A small-molecule ligand and the protein it binds are described below.
Small molecule (SMILES): NCCSc1nc(NCc2ccc(-n3cccn3)cc2)c2[nH]nc(C3CCC3)c2n1

Sequence of chain 1.A:
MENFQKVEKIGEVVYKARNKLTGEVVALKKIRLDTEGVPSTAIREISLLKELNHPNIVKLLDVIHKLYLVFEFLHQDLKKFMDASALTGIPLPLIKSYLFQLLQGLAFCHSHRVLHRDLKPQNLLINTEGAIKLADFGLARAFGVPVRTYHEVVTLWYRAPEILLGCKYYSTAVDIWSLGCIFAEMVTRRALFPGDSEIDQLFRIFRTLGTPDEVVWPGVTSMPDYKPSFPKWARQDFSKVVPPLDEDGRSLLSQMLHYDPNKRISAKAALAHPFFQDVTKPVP

Binding-site contacts:
Ligand atom N6 contacts residue LEU84 of chain 1.A at 3.2 Å (h-bond).
Ligand atom C13 contacts residue ILE11 of chain 1.A at 3.6 Å (hydrophobic).
Ligand atom N7 contacts residue ALA32 of chain 1.A at 3.4 Å.
Ligand atom C11 contacts residue GLU9 of chain 1.A at 3.5 Å.
Ligand atom N3 contacts residue LEU84 of chain 1.A at 2.8 Å (h-bond).
Ligand atom C14 contacts residue HIS85 of chain 1.A at 3.3 Å.
Ligand atom N6 contacts residue GLU82 of chain 1.A at 3.7 Å.
Ligand atom C1 contacts residue ASP87 of chain 1.A at 3.0 Å.
Ligand atom C19 contacts residue PHE81 of chain 1.A at 3.6 Å (hydrophobic).
Ligand atom C16 contacts residue LEU135 of chain 1.A at 3.7 Å (hydrophobic).
Ligand atom N7 contacts residue LEU135 of chain 1.A at 3.6 Å.
Ligand atom C1 contacts residue GLN132 of chain 1.A at 3.7 Å.
Ligand atom C6 contacts residue HIS85 of chain 1.A at 3.8 Å.
Ligand atom C5 contacts residue GLN86 of chain 1.A at 3.7 Å.
Ligand atom C8 contacts residue ILE11 of chain 1.A at 3.7 Å (hydrophobic).
Ligand atom N1 contacts residue GLN132 of chain 1.A at 2.7 Å (h-bond).
Ligand atom C4 contacts residue LEU135 of chain 1.A at 3.8 Å (hydrophobic).
Ligand atom C18 contacts residue ALA32 of chain 1.A at 3.6 Å (hydrophobic).
Ligand atom N2 contacts residue ILE11 of chain 1.A at 3.5 Å.
Ligand atom N8 contacts residue VAL19 of chain 1.A at 3.7 Å.
Ligand atom C9 contacts residue ILE11 of chain 1.A at 3.5 Å (hydrophobic).
Ligand atom C5 contacts residue LEU84 of chain 1.A at 3.4 Å (hydrophobic).
Ligand atom C18 contacts residue VAL19 of chain 1.A at 3.8 Å (hydrophobic).
Ligand atom N7 contacts residue GLU82 of chain 1.A at 2.8 Å (salt-bridge).
Ligand atom C14 contacts residue PHE83 of chain 1.A at 3.8 Å (hydrophobic).
Ligand atom C16 contacts residue ALA32 of chain 1.A at 3.4 Å (hydrophobic).
Ligand atom C18 contacts residue PHE81 of chain 1.A at 3.7 Å (hydrophobic).
Ligand atom C2 contacts residue ILE11 of chain 1.A at 3.1 Å (hydrophobic).
Ligand atom N1 contacts residue ASP87 of chain 1.A at 3.4 Å (salt-bridge).
Ligand atom C21 contacts residue LEU135 of chain 1.A at 3.7 Å (hydrophobic).
Ligand atom C15 contacts residue LEU135 of chain 1.A at 3.6 Å (hydrophobic).
Ligand atom N4 contacts residue ILE11 of chain 1.A at 3.4 Å.
Ligand atom N6 contacts residue LEU135 of chain 1.A at 3.6 Å.
Ligand atom C14 contacts residue LEU84 of chain 1.A at 3.7 Å (hydrophobic).
Ligand atom N5 contacts residue ILE11 of chain 1.A at 3.6 Å.
Ligand atom C17 contacts residue PHE81 of chain 1.A at 3.6 Å (hydrophobic).
Ligand atom C17 contacts residue ALA32 of chain 1.A at 3.6 Å (hydrophobic).
Ligand atom C4 contacts residue ILE11 of chain 1.A at 3.6 Å (hydrophobic).
Ligand atom C10 contacts residue ILE11 of chain 1.A at 3.8 Å (hydrophobic).
Ligand atom C16 contacts residue GLU82 of chain 1.A at 3.8 Å.